Sequence of chain 1.B:
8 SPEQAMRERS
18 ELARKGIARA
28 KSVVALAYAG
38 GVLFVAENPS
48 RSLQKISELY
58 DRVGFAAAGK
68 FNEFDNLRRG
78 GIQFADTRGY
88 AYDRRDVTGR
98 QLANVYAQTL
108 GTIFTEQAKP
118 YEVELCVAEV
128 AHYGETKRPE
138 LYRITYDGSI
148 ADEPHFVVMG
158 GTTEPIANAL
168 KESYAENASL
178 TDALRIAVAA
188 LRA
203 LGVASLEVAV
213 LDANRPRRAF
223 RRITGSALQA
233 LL

Sequence of chain 1.C:
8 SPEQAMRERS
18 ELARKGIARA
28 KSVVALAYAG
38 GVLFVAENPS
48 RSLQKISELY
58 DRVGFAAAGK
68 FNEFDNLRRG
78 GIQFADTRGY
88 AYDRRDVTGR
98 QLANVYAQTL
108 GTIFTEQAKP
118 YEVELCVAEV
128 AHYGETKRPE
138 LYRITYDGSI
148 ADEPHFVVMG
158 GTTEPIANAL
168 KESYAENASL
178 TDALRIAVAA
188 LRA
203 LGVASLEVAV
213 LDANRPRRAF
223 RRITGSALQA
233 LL

Binding-site contacts:
Ligand atom C contacts residue SER146 of chain 1.B at 3.7 Å.
Ligand atom CD2 contacts residue ARG26 of chain 1.C at 3.8 Å.
Ligand atom CD contacts residue ILE147 of chain 1.B at 4.0 Å (hydrophobic).
Ligand atom CG contacts residue ARG26 of chain 1.C at 3.9 Å.
Ligand atom OH contacts residue ARG26 of chain 1.C at 3.6 Å (salt-bridge).
Ligand atom N contacts residue LYS67 of chain 1.C at 3.8 Å.
Ligand atom O contacts residue ALA27 of chain 1.C at 3.3 Å.
Ligand atom CD1 contacts residue GLU119 of chain 1.C at 3.8 Å.
Ligand atom O contacts residue LYS67 of chain 1.C at 3.6 Å.
Ligand atom CA contacts residue LYS67 of chain 1.C at 4.0 Å.
Ligand atom CA contacts residue LYS28 of chain 1.C at 3.9 Å.
Ligand atom CE1 contacts residue ARG26 of chain 1.C at 3.9 Å.
Ligand atom N contacts residue SER146 of chain 1.B at 3.4 Å.
Ligand atom CG contacts residue ILE147 of chain 1.B at 3.9 Å (hydrophobic).
Ligand atom C contacts residue PHE68 of chain 1.C at 4.0 Å (hydrophobic).
Ligand atom O contacts residue LYS28 of chain 1.C at 3.9 Å.
Ligand atom CB contacts residue SER146 of chain 1.B at 3.6 Å.
Ligand atom CB contacts residue ILE147 of chain 1.B at 4.0 Å (hydrophobic).
Ligand atom CA contacts residue ASP144 of chain 1.B at 3.3 Å.
Ligand atom CD2 contacts residue ARG26 of chain 1.C at 3.9 Å.
Ligand atom CA contacts residue GLY66 of chain 1.C at 3.3 Å.
Ligand atom CE2 contacts residue ARG26 of chain 1.C at 3.5 Å.
Ligand atom CD1 contacts residue LYS67 of chain 1.C at 3.8 Å.
Ligand atom C contacts residue ASP144 of chain 1.B at 4.0 Å.
Ligand atom CZ contacts residue ARG26 of chain 1.C at 3.4 Å.
Ligand atom O contacts residue PHE68 of chain 1.C at 2.8 Å (h-bond).
Ligand atom CA contacts residue LYS67 of chain 1.C at 4.0 Å.
Ligand atom O contacts residue GLY66 of chain 1.C at 3.0 Å (h-bond).
Ligand atom NE2 contacts residue ILE147 of chain 1.B at 3.9 Å.
Ligand atom OE1 contacts residue PHE68 of chain 1.C at 3.3 Å.
Ligand atom NE2 contacts residue LEU50 of chain 1.C at 3.9 Å.
Ligand atom OE1 contacts residue LEU50 of chain 1.C at 3.8 Å.
Ligand atom CB contacts residue ARG26 of chain 1.C at 3.2 Å.
Ligand atom CE1 contacts residue GLU119 of chain 1.C at 3.1 Å.
Ligand atom CE1 contacts residue LYS67 of chain 1.C at 3.8 Å.
Ligand atom C contacts residue GLY66 of chain 1.C at 3.3 Å.
Ligand atom CB contacts residue LYS28 of chain 1.C at 3.9 Å.
Ligand atom N contacts residue ASP144 of chain 1.B at 3.4 Å (salt-bridge).
Ligand atom CA contacts residue SER146 of chain 1.B at 3.8 Å.
Ligand atom O contacts residue LYS52 of chain 1.C at 3.6 Å.

This protein binds this small molecule.
Small molecule (SMILES): CC(C)C[C@H](NC(=O)[C@H](Cc1ccc(O)cc1)NC(=O)[C@H](CCC(N)=O)NC(=O)CN)C(=O)O